A small-molecule ligand and the protein it binds are described below.
Small molecule (SMILES): CC(=O)N[C@H]1[C@H](O[C@H]2[C@H](O)[C@@H](NC(C)=O)CO[C@@H]2CO)O[C@H](CO)[C@@H](O[C@@H]2O[C@H](CO[C@H]3O[C@H](CO)[C@@H](O)[C@H](O)[C@@H]3O)[C@@H](O)[C@H](O)[C@@H]2O)[C@@H]1O

Sequence of chain 1.A:
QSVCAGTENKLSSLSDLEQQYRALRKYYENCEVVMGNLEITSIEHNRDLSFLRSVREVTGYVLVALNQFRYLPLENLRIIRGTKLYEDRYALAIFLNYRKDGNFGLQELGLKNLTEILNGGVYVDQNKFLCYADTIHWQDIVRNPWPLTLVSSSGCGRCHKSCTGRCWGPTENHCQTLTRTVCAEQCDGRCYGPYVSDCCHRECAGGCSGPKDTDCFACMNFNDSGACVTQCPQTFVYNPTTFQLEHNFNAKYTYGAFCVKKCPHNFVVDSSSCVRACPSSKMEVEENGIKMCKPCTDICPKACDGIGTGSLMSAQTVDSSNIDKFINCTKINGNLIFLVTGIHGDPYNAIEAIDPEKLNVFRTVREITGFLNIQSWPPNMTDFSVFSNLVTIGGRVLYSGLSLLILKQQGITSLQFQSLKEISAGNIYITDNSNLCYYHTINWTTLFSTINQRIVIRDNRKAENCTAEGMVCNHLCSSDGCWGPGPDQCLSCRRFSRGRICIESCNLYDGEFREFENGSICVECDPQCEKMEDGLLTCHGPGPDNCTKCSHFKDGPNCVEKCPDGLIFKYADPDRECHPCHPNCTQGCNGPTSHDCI

Binding-site contacts:
Ligand atom N2 contacts residue PRO547 of chain 1.A at 4.5 Å.
Ligand atom C7 contacts residue ASP550 of chain 1.A at 3.8 Å.
Ligand atom O2 contacts residue NAG2 of chain 1.H at 4.3 Å.
Ligand atom C7 contacts residue ASN551 of chain 1.A at 3.8 Å.
Ligand atom O5 contacts residue PRO547 of chain 1.A at 4.4 Å.
Ligand atom C1 contacts residue ASP550 of chain 1.A at 4.2 Å.
Ligand atom C1 contacts residue GLY546 of chain 1.A at 3.9 Å.
Ligand atom C6 contacts residue HIS545 of chain 1.A at 3.8 Å.
Ligand atom C1 contacts residue PRO547 of chain 1.A at 4.2 Å (hydrophobic).
Ligand atom N2 contacts residue ASP550 of chain 1.A at 3.1 Å (salt-bridge).
Ligand atom C5 contacts residue ASN551 of chain 1.A at 3.6 Å.
Ligand atom C8 contacts residue PRO547 of chain 1.A at 3.1 Å (hydrophobic).
Ligand atom N2 contacts residue ASN551 of chain 1.A at 3.0 Å (h-bond).
Ligand atom O7 contacts residue PRO547 of chain 1.A at 3.7 Å.
Ligand atom O5 contacts residue HIS545 of chain 1.A at 3.5 Å (h-bond).
Ligand atom C4 contacts residue ASN551 of chain 1.A at 4.3 Å.
Ligand atom C1 contacts residue ASN551 of chain 1.A at 1.4 Å.
Ligand atom C5 contacts residue HIS545 of chain 1.A at 4.3 Å.
Ligand atom C2 contacts residue PRO547 of chain 1.A at 4.0 Å (hydrophobic).
Ligand atom C7 contacts residue PRO547 of chain 1.A at 4.0 Å (hydrophobic).
Ligand atom O6 contacts residue ASN551 of chain 1.A at 3.6 Å.
Ligand atom O5 contacts residue GLY546 of chain 1.A at 3.5 Å.
Ligand atom O5 contacts residue ASN551 of chain 1.A at 2.4 Å (h-bond).
Ligand atom C6 contacts residue ASN551 of chain 1.A at 4.2 Å.
Ligand atom C3 contacts residue ASN551 of chain 1.A at 3.8 Å.
Ligand atom C8 contacts residue GLY548 of chain 1.A at 3.7 Å.
Ligand atom O6 contacts residue HIS545 of chain 1.A at 2.9 Å (h-bond).
Ligand atom C8 contacts residue ASN551 of chain 1.A at 3.8 Å.
Ligand atom C8 contacts residue ASP550 of chain 1.A at 3.1 Å.
Ligand atom C2 contacts residue ASN551 of chain 1.A at 2.6 Å.
Ligand atom C2 contacts residue ASP550 of chain 1.A at 4.2 Å.